The small molecule below binds the protein below.
Small molecule (SMILES): CC(=O)N[C@@H]1[C@@H](O)[C@H](O)[C@@H](CO)O[C@H]1O

Binding-site contacts:
Ligand atom C8 contacts residue SER244 of chain 1.C at 4.2 Å.
Ligand atom O7 contacts residue ASN204 of chain 1.C at 3.3 Å (h-bond).
Ligand atom C5 contacts residue ASN204 of chain 1.C at 3.7 Å.
Ligand atom N2 contacts residue ASN204 of chain 1.C at 2.9 Å (h-bond).
Ligand atom C8 contacts residue ASN204 of chain 1.C at 4.4 Å.
Ligand atom C3 contacts residue ASN204 of chain 1.C at 3.8 Å.
Ligand atom C7 contacts residue ASN204 of chain 1.C at 3.3 Å.
Ligand atom C8 contacts residue THR206 of chain 1.C at 4.0 Å.
Ligand atom C2 contacts residue ASN204 of chain 1.C at 2.5 Å.
Ligand atom C4 contacts residue ASN204 of chain 1.C at 4.2 Å.
Ligand atom C1 contacts residue THR206 of chain 1.C at 4.0 Å.
Ligand atom O5 contacts residue ASN204 of chain 1.C at 2.4 Å (h-bond).
Ligand atom C1 contacts residue ASN204 of chain 1.C at 1.4 Å.
Ligand atom N2 contacts residue THR206 of chain 1.C at 3.7 Å.
Ligand atom C2 contacts residue THR206 of chain 1.C at 4.3 Å.
Ligand atom C8 contacts residue GLU245 of chain 1.C at 4.0 Å.

Sequence of chain 1.C:
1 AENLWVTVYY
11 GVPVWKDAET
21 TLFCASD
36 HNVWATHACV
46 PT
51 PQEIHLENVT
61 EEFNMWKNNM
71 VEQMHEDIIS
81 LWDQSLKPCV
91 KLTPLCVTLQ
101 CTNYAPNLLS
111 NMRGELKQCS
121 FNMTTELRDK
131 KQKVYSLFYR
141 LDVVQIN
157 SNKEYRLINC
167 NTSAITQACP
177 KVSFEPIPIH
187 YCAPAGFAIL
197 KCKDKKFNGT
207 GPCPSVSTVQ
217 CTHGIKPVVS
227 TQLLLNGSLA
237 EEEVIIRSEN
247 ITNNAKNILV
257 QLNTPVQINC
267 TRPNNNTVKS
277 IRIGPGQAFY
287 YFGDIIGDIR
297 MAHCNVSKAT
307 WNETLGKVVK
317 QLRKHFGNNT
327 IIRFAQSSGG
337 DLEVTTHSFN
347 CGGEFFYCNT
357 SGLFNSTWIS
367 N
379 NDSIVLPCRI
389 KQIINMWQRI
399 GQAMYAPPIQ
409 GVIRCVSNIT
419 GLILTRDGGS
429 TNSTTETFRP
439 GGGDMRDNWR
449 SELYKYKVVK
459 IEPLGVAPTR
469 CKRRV